Sequence of chain 1.C:
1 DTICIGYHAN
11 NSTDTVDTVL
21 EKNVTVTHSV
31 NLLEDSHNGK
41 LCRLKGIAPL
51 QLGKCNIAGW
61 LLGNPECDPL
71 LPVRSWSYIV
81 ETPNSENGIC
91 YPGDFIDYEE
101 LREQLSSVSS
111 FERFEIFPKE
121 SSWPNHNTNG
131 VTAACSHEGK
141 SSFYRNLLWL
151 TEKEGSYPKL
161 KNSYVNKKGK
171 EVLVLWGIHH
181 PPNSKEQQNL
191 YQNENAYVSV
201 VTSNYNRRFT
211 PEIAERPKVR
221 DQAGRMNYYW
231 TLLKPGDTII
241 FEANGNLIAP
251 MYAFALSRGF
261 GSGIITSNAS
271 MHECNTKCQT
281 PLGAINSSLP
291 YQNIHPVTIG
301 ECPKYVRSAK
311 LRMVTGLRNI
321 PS

Binding-site contacts:
Ligand atom C2 contacts residue ASN268 of chain 1.C at 2.6 Å.
Ligand atom C7 contacts residue ASN268 of chain 1.C at 3.2 Å.
Ligand atom C8 contacts residue ASN268 of chain 1.C at 4.2 Å.
Ligand atom C4 contacts residue ASN268 of chain 1.C at 4.3 Å.
Ligand atom N2 contacts residue ASN268 of chain 1.C at 2.9 Å (h-bond).
Ligand atom C3 contacts residue ASN268 of chain 1.C at 3.8 Å.
Ligand atom O7 contacts residue ASN268 of chain 1.C at 3.1 Å (h-bond).
Ligand atom C1 contacts residue ASN268 of chain 1.C at 1.4 Å.
Ligand atom C5 contacts residue ASN268 of chain 1.C at 3.6 Å.
Ligand atom O5 contacts residue ASN268 of chain 1.C at 2.5 Å (h-bond).

This protein binds this small molecule.
Small molecule (SMILES): CC(=O)N[C@@H]1[C@@H](O)[C@H](O)[C@@H](CO)O[C@H]1O